The small molecule below binds the protein below.
Small molecule (SMILES): CC(=O)N[C@H](CCC(=O)C(=O)O)[C@@H](O)[C@H](O)[C@H](O)CO

Sequence of chain 1.A:
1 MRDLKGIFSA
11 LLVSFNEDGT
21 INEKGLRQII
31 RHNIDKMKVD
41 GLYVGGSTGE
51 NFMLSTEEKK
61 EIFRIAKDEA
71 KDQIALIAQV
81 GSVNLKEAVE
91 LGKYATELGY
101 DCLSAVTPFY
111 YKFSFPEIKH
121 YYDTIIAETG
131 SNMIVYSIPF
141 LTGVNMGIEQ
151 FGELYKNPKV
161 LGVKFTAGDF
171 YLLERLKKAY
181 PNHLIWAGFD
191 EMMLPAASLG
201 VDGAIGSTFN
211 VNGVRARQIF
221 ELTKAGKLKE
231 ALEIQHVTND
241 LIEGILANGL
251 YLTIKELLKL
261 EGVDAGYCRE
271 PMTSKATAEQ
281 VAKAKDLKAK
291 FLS

Binding-site contacts:
Ligand atom C2 contacts residue ALA10 of chain 1.A at 4.0 Å (hydrophobic).
Ligand atom O2 contacts residue ILE205 of chain 1.A at 3.4 Å.
Ligand atom O9 contacts residue GLU191 of chain 1.A at 2.8 Å (salt-bridge).
Ligand atom C4 contacts residue GLY188 of chain 1.A at 3.7 Å.
Ligand atom O8 contacts residue GLU191 of chain 1.A at 2.6 Å (salt-bridge).
Ligand atom C8 contacts residue SER207 of chain 1.A at 3.8 Å.
Ligand atom C1 contacts residue SER47 of chain 1.A at 3.5 Å.
Ligand atom O1A contacts residue SER47 of chain 1.A at 3.2 Å (h-bond).
Ligand atom C8 contacts residue GLU191 of chain 1.A at 3.5 Å.
Ligand atom O9 contacts residue LEU246 of chain 1.A at 3.8 Å.
Ligand atom C6 contacts residue ASP190 of chain 1.A at 3.6 Å.
Ligand atom O7 contacts residue LEU250 of chain 1.A at 3.6 Å.
Ligand atom O1A contacts residue TYR43 of chain 1.A at 3.6 Å.
Ligand atom C3 contacts residue ALA10 of chain 1.A at 3.8 Å (hydrophobic).
Ligand atom O8 contacts residue PHE189 of chain 1.A at 3.6 Å.
Ligand atom C8 contacts residue ASP190 of chain 1.A at 3.8 Å.
Ligand atom O8 contacts residue ASP190 of chain 1.A at 2.9 Å (salt-bridge).
Ligand atom N contacts residue GLY188 of chain 1.A at 3.9 Å.
Ligand atom O6 contacts residue SER207 of chain 1.A at 2.9 Å (h-bond).
Ligand atom O1A contacts residue GLY46 of chain 1.A at 3.7 Å.
Ligand atom O1A contacts residue TYR136 of chain 1.A at 3.4 Å (h-bond).
Ligand atom O7 contacts residue SER207 of chain 1.A at 2.7 Å (h-bond).
Ligand atom O6 contacts residue ASP190 of chain 1.A at 2.7 Å (salt-bridge).
Ligand atom O1B contacts residue THR48 of chain 1.A at 2.7 Å (h-bond).
Ligand atom O1B contacts residue GLY46 of chain 1.A at 3.8 Å.
Ligand atom C1 contacts residue THR48 of chain 1.A at 3.8 Å.
Ligand atom O1A contacts residue LYS164 of chain 1.A at 2.7 Å (salt-bridge).
Ligand atom O1B contacts residue SER47 of chain 1.A at 3.2 Å (h-bond).
Ligand atom C5 contacts residue GLY188 of chain 1.A at 3.9 Å.
Ligand atom C9 contacts residue GLU191 of chain 1.A at 3.4 Å.
Ligand atom C7 contacts residue SER207 of chain 1.A at 3.7 Å.
Ligand atom C6 contacts residue GLY188 of chain 1.A at 3.6 Å.
Ligand atom C2 contacts residue ILE205 of chain 1.A at 3.9 Å (hydrophobic).
Ligand atom C2 contacts residue LYS164 of chain 1.A at 3.3 Å.
Ligand atom O1B contacts residue ALA10 of chain 1.A at 3.5 Å.
Ligand atom C3 contacts residue THR48 of chain 1.A at 3.6 Å.
Ligand atom O2 contacts residue LYS164 of chain 1.A at 2.6 Å (salt-bridge).
Ligand atom O6 contacts residue GLY206 of chain 1.A at 3.2 Å.
Ligand atom C1 contacts residue LYS164 of chain 1.A at 3.5 Å.
Ligand atom C4 contacts residue ILE205 of chain 1.A at 3.8 Å (hydrophobic).